Binding-site contacts:
Ligand atom C61 contacts residue 2BA1 of chain 6.G at 0.0 Å.
Ligand atom C4 contacts residue 2BA1 of chain 6.G at 0.0 Å.
Ligand atom P contacts residue 2BA1 of chain 6.G at 0.0 Å.
Ligand atom N91 contacts residue 2BA1 of chain 6.G at 0.0 Å (h-bond).
Ligand atom P1 contacts residue 2BA1 of chain 6.G at 0.0 Å.
Ligand atom C2' contacts residue 2BA1 of chain 6.G at 0.0 Å.
Ligand atom N3 contacts residue 2BA1 of chain 6.G at 0.0 Å (h-bond).
Ligand atom C5' contacts residue 2BA1 of chain 6.G at 0.0 Å.
Ligand atom O1P contacts residue 2BA1 of chain 6.G at 0.0 Å (h-bond).
Ligand atom C8 contacts residue 2BA1 of chain 6.G at 0.0 Å.
Ligand atom N9 contacts residue 2BA1 of chain 6.G at 0.0 Å (h-bond).
Ligand atom C51 contacts residue 2BA1 of chain 6.G at 0.0 Å.
Ligand atom C4'1 contacts residue 2BA1 of chain 6.G at 0.0 Å.
Ligand atom O1P1 contacts residue 2BA1 of chain 6.G at 0.0 Å (h-bond).
Ligand atom N6 contacts residue 2BA1 of chain 6.G at 0.0 Å (h-bond).
Ligand atom O2P1 contacts residue 2BA1 of chain 6.G at 0.0 Å (h-bond).
Ligand atom C1'1 contacts residue 2BA1 of chain 6.G at 0.0 Å.
Ligand atom C5 contacts residue 2BA1 of chain 6.G at 0.0 Å.
Ligand atom N7 contacts residue 2BA1 of chain 6.G at 0.0 Å (h-bond).
Ligand atom C4' contacts residue 2BA1 of chain 6.G at 0.0 Å.
Ligand atom C5'1 contacts residue 2BA1 of chain 6.G at 0.0 Å.
Ligand atom N61 contacts residue 2BA1 of chain 6.G at 0.0 Å (h-bond).
Ligand atom N71 contacts residue 2BA1 of chain 6.G at 0.0 Å (h-bond).
Ligand atom O3' contacts residue 2BA1 of chain 6.G at 0.0 Å (h-bond).
Ligand atom C81 contacts residue 2BA1 of chain 6.G at 0.0 Å.
Ligand atom C2'1 contacts residue 2BA1 of chain 6.G at 0.0 Å.
Ligand atom N1 contacts residue 2BA1 of chain 6.G at 0.0 Å (h-bond).
Ligand atom O2'1 contacts residue 2BA1 of chain 6.G at 0.0 Å (h-bond).
Ligand atom C1' contacts residue 2BA1 of chain 6.G at 0.0 Å.
Ligand atom C3'1 contacts residue 2BA1 of chain 6.G at 0.0 Å.
Ligand atom O2P contacts residue 2BA1 of chain 6.G at 0.0 Å (h-bond).
Ligand atom O4' contacts residue 2BA1 of chain 6.G at 0.0 Å (h-bond).
Ligand atom C6 contacts residue 2BA1 of chain 6.G at 0.0 Å.
Ligand atom O3'1 contacts residue 2BA1 of chain 6.G at 0.0 Å (h-bond).
Ligand atom C41 contacts residue 2BA1 of chain 6.G at 0.0 Å.
Ligand atom O2' contacts residue 2BA1 of chain 6.G at 0.0 Å (h-bond).
Ligand atom O5'1 contacts residue 2BA1 of chain 6.G at 0.0 Å (h-bond).
Ligand atom O5' contacts residue 2BA1 of chain 6.G at 0.0 Å (h-bond).
Ligand atom O4'1 contacts residue 2BA1 of chain 6.G at 0.0 Å (h-bond).
Ligand atom C3' contacts residue 2BA1 of chain 6.G at 0.0 Å.

The small molecule below binds the protein below.
Small molecule (SMILES): Nc1ncnc2c1ncn2[C@@H]1O[C@@H]2CO[P](=O)(O)O[C@H]3[C@@H](O)[C@H](n4cnc5c(N)ncnc54)O[C@@H]3CO[P](=O)(O)O[C@H]2[C@H]1O

Sequence of chain 1.A:
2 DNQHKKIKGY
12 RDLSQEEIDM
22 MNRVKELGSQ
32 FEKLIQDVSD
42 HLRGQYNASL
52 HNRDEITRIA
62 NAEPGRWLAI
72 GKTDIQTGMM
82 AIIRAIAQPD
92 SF

Sequence of chain 6.A:
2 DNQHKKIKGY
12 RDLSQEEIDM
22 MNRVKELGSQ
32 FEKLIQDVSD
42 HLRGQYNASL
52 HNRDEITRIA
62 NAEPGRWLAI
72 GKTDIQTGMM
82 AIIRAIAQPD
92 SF